Binding-site contacts:
Ligand atom C8 contacts residue GLN644 of chain 1.D at 4.1 Å.
Ligand atom N2 contacts residue ASN616 of chain 1.D at 2.9 Å (h-bond).
Ligand atom C5 contacts residue ASN616 of chain 1.D at 3.7 Å.
Ligand atom C2 contacts residue ASN616 of chain 1.D at 2.5 Å.
Ligand atom O7 contacts residue ASN616 of chain 1.D at 4.3 Å.
Ligand atom C3 contacts residue ASN616 of chain 1.D at 3.8 Å.
Ligand atom C7 contacts residue ASN616 of chain 1.D at 3.8 Å.
Ligand atom C1 contacts residue ASN616 of chain 1.D at 1.4 Å.
Ligand atom C4 contacts residue ASN616 of chain 1.D at 4.2 Å.
Ligand atom O5 contacts residue ASN616 of chain 1.D at 2.4 Å (h-bond).

This small molecule binds to this protein.
Small molecule (SMILES): CC(=O)N[C@@H]1[C@@H](O)[C@H](O)[C@@H](CO)O[C@H]1O

Sequence of chain 1.D:
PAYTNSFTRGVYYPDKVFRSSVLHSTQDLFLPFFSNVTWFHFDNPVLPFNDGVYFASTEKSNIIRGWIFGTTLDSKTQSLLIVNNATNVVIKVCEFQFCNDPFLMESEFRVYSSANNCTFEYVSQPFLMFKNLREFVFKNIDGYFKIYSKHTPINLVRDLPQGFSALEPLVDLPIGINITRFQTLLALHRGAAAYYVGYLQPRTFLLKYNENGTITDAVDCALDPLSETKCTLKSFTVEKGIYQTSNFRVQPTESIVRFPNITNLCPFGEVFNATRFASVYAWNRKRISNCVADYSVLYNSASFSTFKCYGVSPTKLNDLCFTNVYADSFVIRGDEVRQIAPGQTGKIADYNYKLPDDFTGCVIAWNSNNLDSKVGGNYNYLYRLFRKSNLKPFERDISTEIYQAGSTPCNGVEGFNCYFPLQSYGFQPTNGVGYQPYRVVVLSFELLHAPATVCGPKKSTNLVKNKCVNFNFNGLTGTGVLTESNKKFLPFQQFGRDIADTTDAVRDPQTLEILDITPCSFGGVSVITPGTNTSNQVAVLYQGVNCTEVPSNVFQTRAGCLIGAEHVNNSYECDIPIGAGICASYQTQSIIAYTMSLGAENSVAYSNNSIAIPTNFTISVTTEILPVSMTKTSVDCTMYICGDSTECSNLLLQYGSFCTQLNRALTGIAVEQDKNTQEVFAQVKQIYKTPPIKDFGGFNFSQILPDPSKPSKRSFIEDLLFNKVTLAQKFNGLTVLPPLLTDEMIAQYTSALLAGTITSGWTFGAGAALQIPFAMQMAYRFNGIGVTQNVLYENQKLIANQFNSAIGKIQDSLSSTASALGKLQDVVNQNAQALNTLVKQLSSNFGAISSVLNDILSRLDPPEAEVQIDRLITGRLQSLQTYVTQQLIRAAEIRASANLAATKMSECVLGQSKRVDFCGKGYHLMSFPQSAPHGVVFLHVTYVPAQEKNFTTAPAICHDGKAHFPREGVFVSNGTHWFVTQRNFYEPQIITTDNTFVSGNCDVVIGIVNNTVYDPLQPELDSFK